The small molecule below binds the protein below.
Small molecule (SMILES): C[C@H](NC(=O)C(C)(C)Oc1ccc(C(F)(F)F)cn1)[C@@H](Cc1ccc(Cl)cc1)c1cccc(C#N)c1

Sequence of chain 1.A:
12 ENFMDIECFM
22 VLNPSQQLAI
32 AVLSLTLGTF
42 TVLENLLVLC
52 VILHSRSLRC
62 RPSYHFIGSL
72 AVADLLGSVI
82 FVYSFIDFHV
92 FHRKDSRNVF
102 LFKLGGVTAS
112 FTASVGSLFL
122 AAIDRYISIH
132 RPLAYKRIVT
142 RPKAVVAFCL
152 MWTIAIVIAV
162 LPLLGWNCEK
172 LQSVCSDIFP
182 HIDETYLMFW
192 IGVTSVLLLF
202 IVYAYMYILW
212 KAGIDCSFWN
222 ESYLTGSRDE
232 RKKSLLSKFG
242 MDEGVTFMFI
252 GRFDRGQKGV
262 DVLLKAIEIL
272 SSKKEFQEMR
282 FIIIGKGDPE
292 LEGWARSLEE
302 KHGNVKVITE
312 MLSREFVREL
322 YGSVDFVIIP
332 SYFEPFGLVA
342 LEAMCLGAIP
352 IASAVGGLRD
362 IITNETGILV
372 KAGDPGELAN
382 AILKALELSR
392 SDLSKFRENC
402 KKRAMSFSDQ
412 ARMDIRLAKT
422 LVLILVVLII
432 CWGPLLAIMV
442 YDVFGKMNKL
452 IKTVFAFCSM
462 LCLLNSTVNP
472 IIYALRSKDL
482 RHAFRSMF

Binding-site contacts:
Ligand atom FAB contacts residue ILE31 of chain 1.A at 3.4 Å.
Ligand atom OAE contacts residue SER460 of chain 1.A at 3.5 Å (h-bond).
Ligand atom CAP contacts residue SER460 of chain 1.A at 3.7 Å.
Ligand atom CAN contacts residue MET461 of chain 1.A at 3.7 Å (hydrophobic).
Ligand atom NAI contacts residue CYS463 of chain 1.A at 3.4 Å (h-bond).
Ligand atom CAU contacts residue SER460 of chain 1.A at 3.0 Å.
Ligand atom FAC contacts residue ILE17 of chain 1.A at 3.8 Å.
Ligand atom CBD contacts residue ILE17 of chain 1.A at 3.7 Å (hydrophobic).
Ligand atom CBF contacts residue ALA457 of chain 1.A at 3.2 Å (hydrophobic).
Ligand atom FAB contacts residue MET461 of chain 1.A at 3.0 Å.
Ligand atom CBA contacts residue PHE180 of chain 1.A at 3.8 Å (hydrophobic).
Ligand atom CBJ contacts residue SER35 of chain 1.A at 3.6 Å.
Ligand atom NAG contacts residue SER460 of chain 1.A at 3.0 Å.
Ligand atom CBC contacts residue VAL108 of chain 1.A at 3.4 Å (hydrophobic).
Ligand atom CAJ contacts residue SER460 of chain 1.A at 3.8 Å.
Ligand atom CLAA contacts residue TRP433 of chain 1.A at 3.8 Å.
Ligand atom NAI contacts residue LEU464 of chain 1.A at 3.5 Å (h-bond).
Ligand atom CAK contacts residue SER460 of chain 1.A at 3.6 Å.
Ligand atom CAZ contacts residue GLY78 of chain 1.A at 3.3 Å.
Ligand atom CAV contacts residue PHE180 of chain 1.A at 3.8 Å (hydrophobic).
Ligand atom CBG contacts residue ILE17 of chain 1.A at 3.6 Å (hydrophobic).
Ligand atom CBA contacts residue LEU105 of chain 1.A at 3.5 Å (hydrophobic).
Ligand atom FAB contacts residue SER35 of chain 1.A at 3.1 Å.
Ligand atom CAN contacts residue SER460 of chain 1.A at 3.4 Å.
Ligand atom FAD contacts residue SER35 of chain 1.A at 3.4 Å.
Ligand atom CBF contacts residue ILE17 of chain 1.A at 3.5 Å (hydrophobic).
Ligand atom CBG contacts residue MET461 of chain 1.A at 3.3 Å (hydrophobic).
Ligand atom CAZ contacts residue PHE82 of chain 1.A at 3.8 Å (hydrophobic).
Ligand atom CBA contacts residue VAL108 of chain 1.A at 3.5 Å (hydrophobic).
Ligand atom CAK contacts residue MET15 of chain 1.A at 3.8 Å (hydrophobic).
Ligand atom CAU contacts residue PHE456 of chain 1.A at 3.2 Å (hydrophobic).
Ligand atom CBH contacts residue ILE17 of chain 1.A at 3.8 Å (hydrophobic).
Ligand atom FAC contacts residue ILE31 of chain 1.A at 3.2 Å.
Ligand atom FAD contacts residue PHE82 of chain 1.A at 3.5 Å.
Ligand atom OAE contacts residue ALA457 of chain 1.A at 3.5 Å.
Ligand atom CAS contacts residue MET15 of chain 1.A at 3.5 Å (hydrophobic).
Ligand atom CAY contacts residue MET15 of chain 1.A at 3.8 Å (hydrophobic).
Ligand atom CLAA contacts residue TRP191 of chain 1.A at 3.4 Å.
Ligand atom OAF contacts residue MET15 of chain 1.A at 2.9 Å.
Ligand atom CAT contacts residue ASP16 of chain 1.A at 3.5 Å.